Binding-site contacts:
Ligand atom N contacts residue SER142 of chain 1.B at 4.1 Å.
Ligand atom O contacts residue TYR61 of chain 1.B at 3.4 Å.
Ligand atom OXT contacts residue THR91 of chain 1.B at 2.9 Å (h-bond).
Ligand atom CB contacts residue TYR61 of chain 1.B at 3.4 Å (hydrophobic).
Ligand atom CG contacts residue TYR61 of chain 1.B at 4.2 Å (hydrophobic).
Ligand atom N contacts residue THR91 of chain 1.B at 2.9 Å (h-bond).
Ligand atom O contacts residue ARG96 of chain 1.B at 2.8 Å (salt-bridge).
Ligand atom CG contacts residue LEU138 of chain 1.B at 3.8 Å (hydrophobic).
Ligand atom N contacts residue TYR61 of chain 1.B at 4.1 Å.
Ligand atom CD contacts residue LEU138 of chain 1.B at 4.1 Å (hydrophobic).
Ligand atom CB contacts residue GLU193 of chain 1.B at 4.0 Å.
Ligand atom CG contacts residue GLU193 of chain 1.B at 3.5 Å.
Ligand atom OXT contacts residue TYR61 of chain 1.B at 3.5 Å.
Ligand atom OE1 contacts residue SER142 of chain 1.B at 3.3 Å (h-bond).
Ligand atom N contacts residue GLU193 of chain 1.B at 2.8 Å (salt-bridge).
Ligand atom O contacts residue SER142 of chain 1.B at 2.8 Å (h-bond).
Ligand atom OE2 contacts residue GLU193 of chain 1.B at 3.8 Å.
Ligand atom CA contacts residue TYR61 of chain 1.B at 4.0 Å (hydrophobic).
Ligand atom CB contacts residue LEU138 of chain 1.B at 4.1 Å (hydrophobic).
Ligand atom C contacts residue PRO89 of chain 1.B at 4.3 Å (hydrophobic).
Ligand atom C contacts residue SER142 of chain 1.B at 3.4 Å.
Ligand atom N contacts residue PRO89 of chain 1.B at 2.8 Å (h-bond).
Ligand atom CD contacts residue THR143 of chain 1.B at 3.2 Å.
Ligand atom OE2 contacts residue THR143 of chain 1.B at 2.6 Å (h-bond).
Ligand atom C contacts residue THR91 of chain 1.B at 3.7 Å.
Ligand atom OXT contacts residue LEU90 of chain 1.B at 3.5 Å.
Ligand atom CA contacts residue GLU193 of chain 1.B at 3.3 Å.
Ligand atom CA contacts residue SER142 of chain 1.B at 3.4 Å.
Ligand atom OXT contacts residue PRO89 of chain 1.B at 3.6 Å.
Ligand atom OE1 contacts residue GLY141 of chain 1.B at 3.8 Å.
Ligand atom CA contacts residue PRO89 of chain 1.B at 4.0 Å (hydrophobic).
Ligand atom CA contacts residue THR91 of chain 1.B at 3.5 Å.
Ligand atom CD contacts residue GLU193 of chain 1.B at 3.9 Å.
Ligand atom N contacts residue TYR220 of chain 1.B at 3.6 Å.
Ligand atom C contacts residue ARG96 of chain 1.B at 3.4 Å.
Ligand atom OXT contacts residue SER142 of chain 1.B at 4.0 Å.
Ligand atom OXT contacts residue ARG96 of chain 1.B at 2.8 Å (salt-bridge).
Ligand atom OE1 contacts residue THR143 of chain 1.B at 3.1 Å (h-bond).
Ligand atom O contacts residue GLY141 of chain 1.B at 3.1 Å.
Ligand atom C contacts residue TYR61 of chain 1.B at 3.6 Å (hydrophobic).

Sequence of chain 1.B:
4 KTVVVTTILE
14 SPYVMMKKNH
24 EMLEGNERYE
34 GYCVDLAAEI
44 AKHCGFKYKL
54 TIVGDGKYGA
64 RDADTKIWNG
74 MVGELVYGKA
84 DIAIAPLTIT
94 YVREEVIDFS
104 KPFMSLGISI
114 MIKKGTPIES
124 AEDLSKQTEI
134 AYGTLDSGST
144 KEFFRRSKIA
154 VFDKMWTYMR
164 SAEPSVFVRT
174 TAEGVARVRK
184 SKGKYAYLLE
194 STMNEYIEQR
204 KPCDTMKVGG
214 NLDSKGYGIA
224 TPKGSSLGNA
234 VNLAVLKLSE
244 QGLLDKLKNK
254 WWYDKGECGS

The small molecule below binds the protein below.
Small molecule (SMILES): N[C@@H](CCC(=O)O)C(=O)O